A small-molecule ligand and the protein it binds are described below.
Small molecule (SMILES): CC[C@H](C)[C@H](NC(=O)[C@H](COP(=O)(O)O)NC(=O)CNC(=O)[C@H](C)N)C(=O)N1CCC[C@H]1C(=O)NCC(=O)N[C@@H](C)C(=O)N[C@@H](C)C(=O)N[C@H](C=O)CO

Binding-site contacts:
Ligand atom CG2 contacts residue V2Q1 of chain 2.D at 3.7 Å.
Ligand atom CA contacts residue V2Q1 of chain 2.D at 3.6 Å.
Ligand atom C contacts residue ASN55 of chain 2.A at 3.5 Å.
Ligand atom P contacts residue TYR135 of chain 2.A at 3.7 Å.
Ligand atom O contacts residue VAL51 of chain 2.A at 3.4 Å.
Ligand atom C contacts residue GLU19 of chain 2.A at 3.7 Å.
Ligand atom CG1 contacts residue GLY176 of chain 2.A at 3.7 Å.
Ligand atom O contacts residue ASN55 of chain 2.A at 2.9 Å (h-bond).
Ligand atom C contacts residue ASN180 of chain 2.A at 3.6 Å.
Ligand atom O contacts residue ASN231 of chain 2.A at 3.0 Å (h-bond).
Ligand atom CA contacts residue ASN55 of chain 2.A at 3.4 Å.
Ligand atom O contacts residue GLU187 of chain 2.A at 3.3 Å (salt-bridge).
Ligand atom N contacts residue ASN180 of chain 2.A at 2.8 Å (h-bond).
Ligand atom O contacts residue VAL51 of chain 2.A at 3.5 Å.
Ligand atom CB contacts residue GLU187 of chain 2.A at 3.2 Å.
Ligand atom O1P contacts residue ARG134 of chain 2.A at 2.8 Å (salt-bridge).
Ligand atom N contacts residue ASN231 of chain 2.A at 2.9 Å (h-bond).
Ligand atom N contacts residue LEU179 of chain 2.A at 3.6 Å.
Ligand atom C contacts residue GLU19 of chain 2.A at 2.9 Å.
Ligand atom CA contacts residue ASN231 of chain 2.A at 3.6 Å.
Ligand atom N contacts residue GLU19 of chain 2.A at 2.7 Å (salt-bridge).
Ligand atom O3P contacts residue ARG134 of chain 2.A at 2.8 Å (salt-bridge).
Ligand atom O contacts residue GLU19 of chain 2.A at 3.1 Å (salt-bridge).
Ligand atom O contacts residue VAL183 of chain 2.A at 3.6 Å.
Ligand atom CB contacts residue ASN180 of chain 2.A at 3.3 Å.
Ligand atom O contacts residue LEU48 of chain 2.A at 3.7 Å.
Ligand atom O contacts residue LYS54 of chain 2.A at 3.6 Å.
Ligand atom N contacts residue LEU234 of chain 2.A at 3.3 Å.
Ligand atom CB contacts residue ASN55 of chain 2.A at 3.7 Å.
Ligand atom O contacts residue V2Q1 of chain 2.D at 3.6 Å.
Ligand atom O2P contacts residue ARG61 of chain 2.A at 3.0 Å (salt-bridge).
Ligand atom O3P contacts residue TYR135 of chain 2.A at 2.5 Å (h-bond).
Ligand atom O1P contacts residue ARG61 of chain 2.A at 2.8 Å (salt-bridge).
Ligand atom CB contacts residue VAL51 of chain 2.A at 3.5 Å (hydrophobic).
Ligand atom CA contacts residue GLU19 of chain 2.A at 3.3 Å.
Ligand atom C contacts residue ASN231 of chain 2.A at 3.7 Å.
Ligand atom N contacts residue VAL51 of chain 2.A at 3.7 Å.
Ligand atom CB contacts residue TRP235 of chain 2.A at 3.5 Å (hydrophobic).
Ligand atom CA contacts residue ASN180 of chain 2.A at 3.4 Å.
Ligand atom OG contacts residue ASN47 of chain 2.A at 3.5 Å.

Sequence of chain 2.A:
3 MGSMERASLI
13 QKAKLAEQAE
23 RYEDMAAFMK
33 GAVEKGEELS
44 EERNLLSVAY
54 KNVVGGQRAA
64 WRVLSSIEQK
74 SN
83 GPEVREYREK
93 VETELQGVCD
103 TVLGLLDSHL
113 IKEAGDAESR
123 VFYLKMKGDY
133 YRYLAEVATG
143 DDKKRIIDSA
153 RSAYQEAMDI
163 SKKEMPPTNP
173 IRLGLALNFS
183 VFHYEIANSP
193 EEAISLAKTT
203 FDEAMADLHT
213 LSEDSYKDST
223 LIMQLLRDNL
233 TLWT